Sequence of chain 2.A:
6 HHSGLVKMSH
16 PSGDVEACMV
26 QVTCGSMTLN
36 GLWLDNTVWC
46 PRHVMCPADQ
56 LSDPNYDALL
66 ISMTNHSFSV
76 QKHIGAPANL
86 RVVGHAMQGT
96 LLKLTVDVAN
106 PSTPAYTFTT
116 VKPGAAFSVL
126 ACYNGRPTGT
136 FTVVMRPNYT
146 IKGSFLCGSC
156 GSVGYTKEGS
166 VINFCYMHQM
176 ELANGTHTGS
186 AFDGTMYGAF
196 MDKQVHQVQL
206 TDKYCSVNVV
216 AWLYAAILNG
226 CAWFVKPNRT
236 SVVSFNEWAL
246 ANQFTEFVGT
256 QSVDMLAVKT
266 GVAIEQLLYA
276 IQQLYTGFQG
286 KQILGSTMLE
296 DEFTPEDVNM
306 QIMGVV

The protein below binds the small molecule below.
Small molecule (SMILES): CC(C)C[C@H](NC(=O)OCCSc1ccccc1)C(=O)N[C@@H](C[C@@H]1CCNC1=O)[C@H](O)S(=O)(=O)O

Binding-site contacts:
Ligand atom C22 contacts residue UUR1 of chain 2.B at 0.1 Å.
Ligand atom C18 contacts residue VAL200 of chain 2.A at 3.1 Å (hydrophobic).
Ligand atom C15 contacts residue UUR1 of chain 2.B at 0.1 Å.
Ligand atom C3 contacts residue UUR1 of chain 2.B at 0.0 Å.
Ligand atom O2 contacts residue HIS173 of chain 2.A at 2.7 Å (h-bond).
Ligand atom C8 contacts residue UUR1 of chain 2.B at 0.0 Å.
Ligand atom O3 contacts residue UUR1 of chain 2.B at 1.4 Å.
Ligand atom C10 contacts residue UUR1 of chain 2.B at 0.0 Å.
Ligand atom O4 contacts residue UUR1 of chain 2.B at 0.3 Å (h-bond).
Ligand atom O2 contacts residue UUR1 of chain 2.B at 0.2 Å (h-bond).
Ligand atom S1 contacts residue UUR1 of chain 2.B at 0.2 Å (h-bond).
Ligand atom N1 contacts residue UUR1 of chain 2.B at 0.0 Å (h-bond).
Ligand atom C9 contacts residue UUR1 of chain 2.B at 0.1 Å.
Ligand atom C21 contacts residue UUR1 of chain 2.B at 0.0 Å.
Ligand atom C12 contacts residue UUR1 of chain 2.B at 0.2 Å.
Ligand atom O5 contacts residue UUR1 of chain 2.B at 0.2 Å (h-bond).
Ligand atom O3 contacts residue CYS155 of chain 2.A at 2.6 Å (h-bond).
Ligand atom N2 contacts residue GLN174 of chain 2.A at 3.0 Å (h-bond).
Ligand atom O3 contacts residue HIS48 of chain 2.A at 2.9 Å (h-bond).
Ligand atom C1 contacts residue UUR1 of chain 2.B at 0.0 Å.
Ligand atom C20 contacts residue UUR1 of chain 2.B at 0.0 Å.
Ligand atom N1 contacts residue GLN199 of chain 2.A at 3.1 Å (h-bond).
Ligand atom N2 contacts residue UUR1 of chain 2.B at 0.1 Å (h-bond).
Ligand atom C4 contacts residue UUR1 of chain 2.B at 0.1 Å.
Ligand atom C13 contacts residue UUR1 of chain 2.B at 0.1 Å.
Ligand atom C17 contacts residue UUR1 of chain 2.B at 0.1 Å.
Ligand atom C7 contacts residue UUR1 of chain 2.B at 0.1 Å.
Ligand atom C5 contacts residue UUR1 of chain 2.B at 0.1 Å.
Ligand atom N3 contacts residue UUR1 of chain 2.B at 0.2 Å (h-bond).
Ligand atom C16 contacts residue UUR1 of chain 2.B at 0.1 Å.
Ligand atom C14 contacts residue UUR1 of chain 2.B at 0.0 Å.
Ligand atom C18 contacts residue UUR1 of chain 2.B at 0.1 Å.
Ligand atom C11 contacts residue UUR1 of chain 2.B at 0.0 Å.
Ligand atom C6 contacts residue UUR1 of chain 2.B at 0.1 Å.
Ligand atom N2 contacts residue CYS155 of chain 2.A at 3.0 Å (h-bond).
Ligand atom C2 contacts residue UUR1 of chain 2.B at 0.1 Å.
Ligand atom C14 contacts residue CYS155 of chain 2.A at 1.8 Å (hydrophobic).
Ligand atom O1 contacts residue UUR1 of chain 2.B at 0.2 Å (h-bond).
Ligand atom C8 contacts residue CYS155 of chain 2.A at 2.7 Å (hydrophobic).
Ligand atom C19 contacts residue UUR1 of chain 2.B at 0.1 Å.